This small molecule binds to this protein.
Small molecule (SMILES): NC(=O)CC[C@H](N)C(=O)O

Sequence of chain 1.H:
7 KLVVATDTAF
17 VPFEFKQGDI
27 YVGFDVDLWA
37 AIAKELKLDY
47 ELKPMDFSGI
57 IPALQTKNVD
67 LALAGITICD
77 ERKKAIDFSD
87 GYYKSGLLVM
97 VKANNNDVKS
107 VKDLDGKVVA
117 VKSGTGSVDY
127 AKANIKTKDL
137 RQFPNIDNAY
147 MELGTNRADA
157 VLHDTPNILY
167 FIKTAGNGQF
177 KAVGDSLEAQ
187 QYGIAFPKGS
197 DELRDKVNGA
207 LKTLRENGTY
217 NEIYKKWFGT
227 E

Binding-site contacts:
Ligand atom CD contacts residue ALA70 of chain 1.H at 3.8 Å (hydrophobic).
Ligand atom NE2 contacts residue ALA70 of chain 1.H at 3.1 Å (h-bond).
Ligand atom CB contacts residue PHE53 of chain 1.H at 4.0 Å (hydrophobic).
Ligand atom C contacts residue ARG78 of chain 1.H at 3.5 Å.
Ligand atom OE1 contacts residue HIS159 of chain 1.H at 4.1 Å.
Ligand atom CG contacts residue PHE16 of chain 1.H at 3.6 Å (hydrophobic).
Ligand atom CB contacts residue GLY71 of chain 1.H at 4.1 Å.
Ligand atom CD contacts residue ASP13 of chain 1.H at 3.7 Å.
Ligand atom CG contacts residue PHE53 of chain 1.H at 3.8 Å (hydrophobic).
Ligand atom O contacts residue THR73 of chain 1.H at 3.8 Å.
Ligand atom CA contacts residue THR73 of chain 1.H at 4.1 Å.
Ligand atom C contacts residue PHE53 of chain 1.H at 3.4 Å (hydrophobic).
Ligand atom N contacts residue GLY71 of chain 1.H at 3.0 Å (h-bond).
Ligand atom OE1 contacts residue THR121 of chain 1.H at 3.9 Å.
Ligand atom CG contacts residue GLY71 of chain 1.H at 3.4 Å.
Ligand atom O contacts residue PHE53 of chain 1.H at 3.5 Å.
Ligand atom C contacts residue GLY71 of chain 1.H at 3.5 Å.
Ligand atom CD contacts residue PHE53 of chain 1.H at 4.0 Å (hydrophobic).
Ligand atom N contacts residue ASP160 of chain 1.H at 2.4 Å (salt-bridge).
Ligand atom NE2 contacts residue ASP13 of chain 1.H at 2.9 Å (salt-bridge).
Ligand atom OE1 contacts residue ASP13 of chain 1.H at 3.6 Å.
Ligand atom NE2 contacts residue PHE16 of chain 1.H at 3.5 Å.
Ligand atom O contacts residue GLY122 of chain 1.H at 3.8 Å.
Ligand atom N contacts residue TYR188 of chain 1.H at 3.7 Å.
Ligand atom NE2 contacts residue LYS118 of chain 1.H at 4.0 Å.
Ligand atom N contacts residue THR73 of chain 1.H at 3.5 Å (h-bond).
Ligand atom NE2 contacts residue PHE53 of chain 1.H at 3.6 Å.
Ligand atom CA contacts residue GLY71 of chain 1.H at 3.7 Å.
Ligand atom CA contacts residue ASP160 of chain 1.H at 3.5 Å.
Ligand atom CB contacts residue PHE16 of chain 1.H at 4.1 Å (hydrophobic).
Ligand atom OE1 contacts residue PHE16 of chain 1.H at 3.3 Å.
Ligand atom CD contacts residue LYS118 of chain 1.H at 3.8 Å.
Ligand atom O contacts residue ARG78 of chain 1.H at 2.6 Å (salt-bridge).
Ligand atom CD contacts residue PHE16 of chain 1.H at 3.4 Å (hydrophobic).
Ligand atom CG contacts residue ALA70 of chain 1.H at 3.5 Å (hydrophobic).
Ligand atom CB contacts residue THR121 of chain 1.H at 3.8 Å.
Ligand atom N contacts residue PHE16 of chain 1.H at 4.1 Å.
Ligand atom CB contacts residue ASP160 of chain 1.H at 3.8 Å.
Ligand atom C contacts residue THR73 of chain 1.H at 3.7 Å.
Ligand atom OE1 contacts residue LYS118 of chain 1.H at 3.0 Å (salt-bridge).